The protein below binds the small molecule below.
Small molecule (SMILES): CC(=O)N[C@H]1[C@H](O[C@H]2[C@H](O)[C@@H](NC(C)=O)CO[C@@H]2CO)O[C@H](CO)[C@@H](O)[C@@H]1O

Sequence of chain 1.C:
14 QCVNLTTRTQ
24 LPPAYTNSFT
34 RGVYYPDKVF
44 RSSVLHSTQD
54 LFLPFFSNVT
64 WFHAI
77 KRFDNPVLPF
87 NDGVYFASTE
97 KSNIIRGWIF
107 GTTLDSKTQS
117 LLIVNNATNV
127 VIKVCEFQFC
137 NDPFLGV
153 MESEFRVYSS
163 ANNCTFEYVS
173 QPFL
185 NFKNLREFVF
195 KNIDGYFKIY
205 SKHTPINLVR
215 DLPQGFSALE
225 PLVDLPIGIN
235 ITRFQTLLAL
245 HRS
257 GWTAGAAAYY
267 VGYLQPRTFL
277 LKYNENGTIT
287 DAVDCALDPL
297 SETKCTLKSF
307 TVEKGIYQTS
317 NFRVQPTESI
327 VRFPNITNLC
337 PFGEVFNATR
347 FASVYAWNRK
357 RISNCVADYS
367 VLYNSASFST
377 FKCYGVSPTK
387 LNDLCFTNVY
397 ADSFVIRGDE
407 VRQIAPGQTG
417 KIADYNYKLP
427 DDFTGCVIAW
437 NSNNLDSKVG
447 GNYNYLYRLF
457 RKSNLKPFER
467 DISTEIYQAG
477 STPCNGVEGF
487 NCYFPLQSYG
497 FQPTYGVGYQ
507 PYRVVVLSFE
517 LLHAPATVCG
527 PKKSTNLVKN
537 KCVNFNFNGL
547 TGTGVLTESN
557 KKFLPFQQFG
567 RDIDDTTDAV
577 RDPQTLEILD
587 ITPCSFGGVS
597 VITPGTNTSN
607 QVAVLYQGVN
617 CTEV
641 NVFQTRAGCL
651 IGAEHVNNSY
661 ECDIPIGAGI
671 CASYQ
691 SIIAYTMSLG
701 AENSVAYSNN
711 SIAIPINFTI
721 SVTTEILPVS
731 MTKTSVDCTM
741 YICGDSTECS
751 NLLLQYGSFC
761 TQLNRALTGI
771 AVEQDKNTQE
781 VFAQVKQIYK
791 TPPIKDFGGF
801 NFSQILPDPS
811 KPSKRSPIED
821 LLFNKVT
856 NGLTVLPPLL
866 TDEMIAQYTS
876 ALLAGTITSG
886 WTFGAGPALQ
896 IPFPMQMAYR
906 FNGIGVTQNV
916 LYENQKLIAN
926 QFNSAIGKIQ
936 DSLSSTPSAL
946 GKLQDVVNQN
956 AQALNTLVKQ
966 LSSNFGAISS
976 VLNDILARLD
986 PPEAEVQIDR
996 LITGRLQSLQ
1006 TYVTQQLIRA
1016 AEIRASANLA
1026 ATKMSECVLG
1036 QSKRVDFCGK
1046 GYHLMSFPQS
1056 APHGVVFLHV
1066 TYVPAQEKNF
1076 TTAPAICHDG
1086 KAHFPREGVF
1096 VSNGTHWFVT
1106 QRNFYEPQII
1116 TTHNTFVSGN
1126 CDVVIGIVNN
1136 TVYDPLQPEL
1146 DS

Sequence of chain 1.A:
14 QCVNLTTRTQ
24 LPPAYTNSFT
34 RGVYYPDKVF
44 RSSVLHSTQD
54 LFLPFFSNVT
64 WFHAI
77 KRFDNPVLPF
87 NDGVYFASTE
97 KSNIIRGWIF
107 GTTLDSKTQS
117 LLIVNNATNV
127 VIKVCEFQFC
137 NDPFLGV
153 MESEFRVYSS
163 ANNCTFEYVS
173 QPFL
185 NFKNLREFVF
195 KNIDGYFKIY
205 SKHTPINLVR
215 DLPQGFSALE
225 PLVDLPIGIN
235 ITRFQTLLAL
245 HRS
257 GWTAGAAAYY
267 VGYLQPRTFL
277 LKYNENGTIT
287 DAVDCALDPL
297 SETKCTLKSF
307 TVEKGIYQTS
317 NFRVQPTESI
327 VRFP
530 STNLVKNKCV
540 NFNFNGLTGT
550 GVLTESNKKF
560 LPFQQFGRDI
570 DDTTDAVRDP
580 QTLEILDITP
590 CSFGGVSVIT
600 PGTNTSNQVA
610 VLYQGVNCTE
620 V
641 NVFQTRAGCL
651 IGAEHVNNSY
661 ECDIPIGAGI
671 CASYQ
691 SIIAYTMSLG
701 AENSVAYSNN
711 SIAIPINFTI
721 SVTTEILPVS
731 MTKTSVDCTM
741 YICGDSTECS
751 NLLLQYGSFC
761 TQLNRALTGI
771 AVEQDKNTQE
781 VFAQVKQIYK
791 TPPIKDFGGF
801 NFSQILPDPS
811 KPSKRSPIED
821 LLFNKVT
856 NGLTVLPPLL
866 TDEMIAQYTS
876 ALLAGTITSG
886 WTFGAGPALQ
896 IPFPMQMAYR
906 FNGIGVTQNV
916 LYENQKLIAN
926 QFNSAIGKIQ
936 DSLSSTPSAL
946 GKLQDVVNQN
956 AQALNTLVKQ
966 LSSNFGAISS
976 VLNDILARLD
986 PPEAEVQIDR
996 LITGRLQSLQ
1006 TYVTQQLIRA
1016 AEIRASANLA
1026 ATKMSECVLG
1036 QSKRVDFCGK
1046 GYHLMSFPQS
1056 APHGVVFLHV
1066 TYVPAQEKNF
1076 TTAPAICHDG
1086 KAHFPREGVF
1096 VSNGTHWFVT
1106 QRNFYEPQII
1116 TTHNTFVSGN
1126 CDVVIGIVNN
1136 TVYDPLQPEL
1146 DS

Binding-site contacts:
Ligand atom O7 contacts residue ALA706 of chain 1.C at 3.9 Å.
Ligand atom O4 contacts residue ALA706 of chain 1.C at 3.6 Å.
Ligand atom C5 contacts residue ALA706 of chain 1.C at 3.7 Å (hydrophobic).
Ligand atom C7 contacts residue ALA706 of chain 1.C at 3.9 Å (hydrophobic).
Ligand atom C1 contacts residue ASN1074 of chain 1.C at 1.4 Å.
Ligand atom C2 contacts residue ASN1074 of chain 1.C at 2.5 Å.
Ligand atom C3 contacts residue ASN1074 of chain 1.C at 3.8 Å.
Ligand atom O7 contacts residue SER704 of chain 1.C at 3.1 Å (h-bond).
Ligand atom C4 contacts residue ALA706 of chain 1.C at 4.1 Å (hydrophobic).
Ligand atom C8 contacts residue LYS1073 of chain 1.C at 4.3 Å.
Ligand atom C6 contacts residue ALA706 of chain 1.C at 4.3 Å (hydrophobic).
Ligand atom C3 contacts residue ALA706 of chain 1.C at 4.4 Å (hydrophobic).
Ligand atom N2 contacts residue ALA706 of chain 1.C at 4.4 Å.
Ligand atom C8 contacts residue ALA706 of chain 1.C at 4.0 Å (hydrophobic).
Ligand atom O7 contacts residue ASN1074 of chain 1.C at 4.0 Å.
Ligand atom N2 contacts residue ASN1074 of chain 1.C at 2.9 Å (h-bond).
Ligand atom C7 contacts residue ASN1074 of chain 1.C at 3.7 Å.
Ligand atom C4 contacts residue ASN1074 of chain 1.C at 4.2 Å.
Ligand atom C8 contacts residue ASN1074 of chain 1.C at 4.3 Å.
Ligand atom C1 contacts residue GLN895 of chain 1.A at 4.2 Å.
Ligand atom O5 contacts residue ASN1074 of chain 1.C at 2.3 Å (h-bond).
Ligand atom C7 contacts residue SER704 of chain 1.C at 4.3 Å.
Ligand atom C8 contacts residue GLU1072 of chain 1.C at 3.5 Å.
Ligand atom C5 contacts residue ASN1074 of chain 1.C at 3.6 Å.